Sequence of chain 1.A:
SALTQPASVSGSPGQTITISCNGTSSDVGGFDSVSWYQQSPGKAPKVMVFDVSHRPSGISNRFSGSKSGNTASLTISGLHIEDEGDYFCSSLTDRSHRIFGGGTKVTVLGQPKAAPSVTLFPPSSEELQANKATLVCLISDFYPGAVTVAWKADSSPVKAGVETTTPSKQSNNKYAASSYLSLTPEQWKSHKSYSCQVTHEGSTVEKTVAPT

A protein and the small-molecule ligand that binds it are described below.
Small molecule (SMILES): CC(=O)N[C@@H]1[C@@H](O)[C@H](O)[C@@H](CO)O[C@H]1O

Binding-site contacts:
Ligand atom N2 contacts residue SER21 of chain 1.A at 3.3 Å (h-bond).
Ligand atom C3 contacts residue ASN23 of chain 1.A at 4.0 Å.
Ligand atom C8 contacts residue THR5 of chain 1.A at 3.7 Å.
Ligand atom C8 contacts residue GLN6 of chain 1.A at 3.4 Å.
Ligand atom O7 contacts residue ASN23 of chain 1.A at 3.2 Å (h-bond).
Ligand atom C2 contacts residue ASN23 of chain 1.A at 2.6 Å.
Ligand atom C3 contacts residue SER21 of chain 1.A at 4.4 Å.
Ligand atom C7 contacts residue ASN23 of chain 1.A at 3.2 Å.
Ligand atom C1 contacts residue ASN23 of chain 1.A at 1.5 Å.
Ligand atom O6 contacts residue ASN23 of chain 1.A at 4.4 Å.
Ligand atom C6 contacts residue THR72 of chain 1.A at 4.3 Å.
Ligand atom C8 contacts residue ASN23 of chain 1.A at 4.3 Å.
Ligand atom C8 contacts residue SER21 of chain 1.A at 3.9 Å.
Ligand atom C5 contacts residue THR72 of chain 1.A at 4.4 Å.
Ligand atom N2 contacts residue ASN23 of chain 1.A at 2.9 Å (h-bond).
Ligand atom C2 contacts residue SER21 of chain 1.A at 4.2 Å.
Ligand atom O5 contacts residue THR72 of chain 1.A at 4.0 Å.
Ligand atom O6 contacts residue THR72 of chain 1.A at 3.6 Å (h-bond).
Ligand atom O7 contacts residue THR5 of chain 1.A at 3.7 Å.
Ligand atom C7 contacts residue SER21 of chain 1.A at 4.1 Å.
Ligand atom C7 contacts residue THR5 of chain 1.A at 4.1 Å.
Ligand atom C4 contacts residue ASN23 of chain 1.A at 4.4 Å.
Ligand atom C8 contacts residue PRO7 of chain 1.A at 3.4 Å (hydrophobic).
Ligand atom C5 contacts residue ASN23 of chain 1.A at 3.7 Å.
Ligand atom O5 contacts residue ASN23 of chain 1.A at 2.4 Å (h-bond).